Binding-site contacts:
Ligand atom C14 contacts residue GLY47 of chain 1.V at 3.5 Å.
Ligand atom C5 contacts residue THR22 of chain 1.V at 3.6 Å.
Ligand atom C2 contacts residue HIS116 of chain 1.W at 3.2 Å.
Ligand atom C21 contacts residue SER48 of chain 1.V at 3.5 Å.
Ligand atom C2 contacts residue PRO115 of chain 1.W at 3.7 Å (hydrophobic).
Ligand atom C33 contacts residue TYR114 of chain 1.W at 3.6 Å (hydrophobic).
Ligand atom O34 contacts residue THR20 of chain 1.V at 3.1 Å.
Ligand atom N16 contacts residue LYS33 of chain 1.V at 3.8 Å.
Ligand atom C12 contacts residue THR21 of chain 1.V at 3.8 Å.
Ligand atom O34 contacts residue ARG19 of chain 1.V at 3.4 Å (salt-bridge).
Ligand atom C25 contacts residue GLY47 of chain 1.V at 3.1 Å.
Ligand atom N13 contacts residue THR21 of chain 1.V at 3.2 Å (h-bond).
Ligand atom C33 contacts residue SER118 of chain 1.W at 3.3 Å.
Ligand atom N16 contacts residue ARG19 of chain 1.V at 3.2 Å (salt-bridge).
Ligand atom O32 contacts residue ALA49 of chain 1.V at 3.4 Å (h-bond).
Ligand atom C15 contacts residue THR20 of chain 1.V at 3.7 Å.
Ligand atom C20 contacts residue ARG45 of chain 1.V at 3.5 Å.
Ligand atom C27 contacts residue GLY47 of chain 1.V at 3.5 Å.
Ligand atom O33 contacts residue GLY47 of chain 1.V at 2.6 Å (h-bond).
Ligand atom C31 contacts residue SER118 of chain 1.W at 3.8 Å.
Ligand atom C32 contacts residue THR22 of chain 1.V at 2.9 Å.
Ligand atom C21 contacts residue SER46 of chain 1.V at 3.7 Å.
Ligand atom C20 contacts residue LYS33 of chain 1.V at 3.4 Å.
Ligand atom O34 contacts residue THR21 of chain 1.V at 2.6 Å (h-bond).
Ligand atom C21 contacts residue THR52 of chain 1.V at 3.1 Å.
Ligand atom C17 contacts residue THR1 of chain 1.V at 3.1 Å.
Ligand atom N16 contacts residue THR1 of chain 1.V at 3.1 Å (h-bond).
Ligand atom C30 contacts residue THR20 of chain 1.V at 3.3 Å.
Ligand atom C11 contacts residue THR21 of chain 1.V at 3.7 Å.
Ligand atom C22 contacts residue GLY47 of chain 1.V at 2.8 Å.
Ligand atom C21 contacts residue GLY47 of chain 1.V at 3.5 Å.
Ligand atom N16 contacts residue THR20 of chain 1.V at 3.8 Å.
Ligand atom C15 contacts residue THR21 of chain 1.V at 3.5 Å.
Ligand atom O32 contacts residue GLY47 of chain 1.V at 3.6 Å.
Ligand atom C1 contacts residue PRO115 of chain 1.W at 3.2 Å (hydrophobic).
Ligand atom C22 contacts residue THR1 of chain 1.V at 2.9 Å.
Ligand atom O33 contacts residue THR1 of chain 1.V at 2.6 Å (h-bond).
Ligand atom C18 contacts residue GLY47 of chain 1.V at 3.8 Å.
Ligand atom O33 contacts residue SER46 of chain 1.V at 3.2 Å.
Ligand atom C24 contacts residue GLY47 of chain 1.V at 3.8 Å.

Sequence of chain 1.W:
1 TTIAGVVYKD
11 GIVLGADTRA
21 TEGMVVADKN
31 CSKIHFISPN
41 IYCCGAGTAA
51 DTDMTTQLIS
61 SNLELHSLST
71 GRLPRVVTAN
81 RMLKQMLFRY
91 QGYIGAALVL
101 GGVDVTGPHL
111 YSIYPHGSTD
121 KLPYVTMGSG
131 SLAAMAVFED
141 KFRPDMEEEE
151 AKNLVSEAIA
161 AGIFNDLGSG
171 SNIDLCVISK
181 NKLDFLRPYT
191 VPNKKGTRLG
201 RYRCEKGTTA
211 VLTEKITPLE

Sequence of chain 1.V:
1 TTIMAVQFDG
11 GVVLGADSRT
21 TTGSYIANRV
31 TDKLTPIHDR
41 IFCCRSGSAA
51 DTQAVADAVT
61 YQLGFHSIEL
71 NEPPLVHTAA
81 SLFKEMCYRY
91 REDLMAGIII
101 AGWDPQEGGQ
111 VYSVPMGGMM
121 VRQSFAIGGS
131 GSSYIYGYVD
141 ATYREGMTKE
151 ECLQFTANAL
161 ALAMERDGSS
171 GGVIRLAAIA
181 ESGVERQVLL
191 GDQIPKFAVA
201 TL

The small molecule below binds the protein below.
Small molecule (SMILES): CC(C)C[C@@H](C=O)NC(=O)[C@H](CC(C)C)NC(=O)[C@H](CC(C)C)NC(=O)OCc1ccccc1